This protein binds this small molecule.
Small molecule (SMILES): CC(=O)N[C@H]1[C@H](O[C@H]2[C@H](O)[C@@H](NC(C)=O)CO[C@@H]2CO)O[C@H](CO)[C@@H](O)[C@@H]1O

Binding-site contacts:
Ligand atom C8 contacts residue GLY185 of chain 1.B at 3.5 Å.
Ligand atom O6 contacts residue LYS201 of chain 1.B at 4.1 Å.
Ligand atom C3 contacts residue ASN189 of chain 1.B at 3.4 Å.
Ligand atom C4 contacts residue ASN189 of chain 1.B at 3.7 Å.
Ligand atom C5 contacts residue HIS198 of chain 1.B at 3.7 Å.
Ligand atom C2 contacts residue LYS186 of chain 1.B at 4.4 Å.
Ligand atom C2 contacts residue ASN189 of chain 1.B at 1.9 Å.
Ligand atom O3 contacts residue GLY202 of chain 1.B at 4.2 Å.
Ligand atom O7 contacts residue ASN189 of chain 1.B at 4.1 Å.
Ligand atom N2 contacts residue ASN189 of chain 1.B at 2.5 Å (h-bond).
Ligand atom C7 contacts residue GLY204 of chain 1.B at 4.5 Å.
Ligand atom C4 contacts residue GLY202 of chain 1.B at 3.8 Å.
Ligand atom C7 contacts residue LYS186 of chain 1.B at 3.3 Å.
Ligand atom N2 contacts residue LYS186 of chain 1.B at 3.9 Å.
Ligand atom C3 contacts residue GLY204 of chain 1.B at 4.2 Å.
Ligand atom O3 contacts residue ASN189 of chain 1.B at 4.4 Å.
Ligand atom C7 contacts residue ASN189 of chain 1.B at 3.4 Å.
Ligand atom C6 contacts residue HIS198 of chain 1.B at 3.3 Å.
Ligand atom O7 contacts residue GLY204 of chain 1.B at 4.5 Å.
Ligand atom O4 contacts residue GLY202 of chain 1.B at 3.0 Å (h-bond).
Ligand atom C1 contacts residue ASN189 of chain 1.B at 1.2 Å.
Ligand atom N2 contacts residue GLY204 of chain 1.B at 4.1 Å.
Ligand atom C8 contacts residue ASN189 of chain 1.B at 4.1 Å.
Ligand atom O5 contacts residue HIS198 of chain 1.B at 3.9 Å.
Ligand atom N2 contacts residue GLY185 of chain 1.B at 3.4 Å.
Ligand atom C7 contacts residue GLY185 of chain 1.B at 4.0 Å.
Ligand atom C8 contacts residue LYS186 of chain 1.B at 2.6 Å.
Ligand atom C1 contacts residue GLY185 of chain 1.B at 4.1 Å.
Ligand atom C5 contacts residue ASN189 of chain 1.B at 3.4 Å.
Ligand atom C5 contacts residue GLY202 of chain 1.B at 4.0 Å.
Ligand atom O7 contacts residue LYS186 of chain 1.B at 3.9 Å.
Ligand atom C6 contacts residue ASN189 of chain 1.B at 4.4 Å.
Ligand atom O5 contacts residue ASN189 of chain 1.B at 2.2 Å (h-bond).
Ligand atom C3 contacts residue GLY202 of chain 1.B at 3.8 Å.

Sequence of chain 1.B:
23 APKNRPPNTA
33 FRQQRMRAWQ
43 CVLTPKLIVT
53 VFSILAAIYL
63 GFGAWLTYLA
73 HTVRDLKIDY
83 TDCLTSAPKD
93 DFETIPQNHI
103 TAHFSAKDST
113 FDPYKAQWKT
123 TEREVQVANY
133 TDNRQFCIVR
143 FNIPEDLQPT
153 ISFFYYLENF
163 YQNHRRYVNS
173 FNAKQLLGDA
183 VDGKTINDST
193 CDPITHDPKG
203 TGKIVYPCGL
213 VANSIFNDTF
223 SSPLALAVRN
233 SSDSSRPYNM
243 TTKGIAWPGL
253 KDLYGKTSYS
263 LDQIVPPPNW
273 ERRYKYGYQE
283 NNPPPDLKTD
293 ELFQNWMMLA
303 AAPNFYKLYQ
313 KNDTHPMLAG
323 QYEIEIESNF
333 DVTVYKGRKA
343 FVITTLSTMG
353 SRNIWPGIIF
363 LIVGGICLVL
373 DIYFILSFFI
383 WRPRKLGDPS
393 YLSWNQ